The small molecule below binds the protein below.
Small molecule (SMILES): O=C(O)c1nc(Cc2ccc(Cl)c(Cl)c2)nc(O)c1O

Binding-site contacts:
Ligand atom C1 contacts residue HIS128 of chain 1.A at 4.1 Å.
Ligand atom C12 contacts residue MN1 of chain 1.B at 3.2 Å.
Ligand atom C10 contacts residue ALA127 of chain 1.A at 4.0 Å (hydrophobic).
Ligand atom C10 contacts residue MN1 of chain 1.C at 3.0 Å.
Ligand atom O1 contacts residue MN1 of chain 1.C at 2.2 Å.
Ligand atom O1 contacts residue GLU53 of chain 1.A at 3.6 Å (salt-bridge).
Ligand atom CL2 contacts residue LEU149 of chain 1.A at 3.8 Å.
Ligand atom C10 contacts residue MN1 of chain 1.B at 3.1 Å.
Ligand atom O1 contacts residue MN1 of chain 1.B at 2.1 Å.
Ligand atom C9 contacts residue MN1 of chain 1.B at 3.5 Å.
Ligand atom O1 contacts residue GLY19 of chain 1.A at 4.2 Å.
Ligand atom C11 contacts residue HIS128 of chain 1.A at 3.3 Å.
Ligand atom CL1 contacts residue LYS129 of chain 1.A at 3.9 Å.
Ligand atom C2 contacts residue HIS128 of chain 1.A at 4.1 Å.
Ligand atom O2 contacts residue HIS128 of chain 1.A at 2.7 Å (h-bond).
Ligand atom C4 contacts residue ALA127 of chain 1.A at 3.6 Å (hydrophobic).
Ligand atom C11 contacts residue ASP138 of chain 1.A at 4.1 Å.
Ligand atom O4 contacts residue GLU53 of chain 1.A at 2.9 Å (salt-bridge).
Ligand atom C5 contacts residue ALA127 of chain 1.A at 4.1 Å (hydrophobic).
Ligand atom C11 contacts residue MN1 of chain 1.C at 2.9 Å.
Ligand atom N2 contacts residue HIS128 of chain 1.A at 3.4 Å (h-bond).
Ligand atom C5 contacts residue HIS128 of chain 1.A at 4.0 Å.
Ligand atom O3 contacts residue ASP73 of chain 1.A at 4.1 Å.
Ligand atom O2 contacts residue MN1 of chain 1.C at 2.2 Å.
Ligand atom C11 contacts residue ARG146 of chain 1.A at 4.2 Å.
Ligand atom O4 contacts residue MN1 of chain 1.B at 2.2 Å.
Ligand atom C9 contacts residue ALA127 of chain 1.A at 4.1 Å (hydrophobic).
Ligand atom C12 contacts residue ASP73 of chain 1.A at 3.8 Å.
Ligand atom C11 contacts residue ALA127 of chain 1.A at 4.2 Å (hydrophobic).
Ligand atom O2 contacts residue ASP138 of chain 1.A at 2.8 Å (salt-bridge).
Ligand atom C4 contacts residue HIS128 of chain 1.A at 4.0 Å.
Ligand atom C3 contacts residue HIS128 of chain 1.A at 3.9 Å.
Ligand atom O4 contacts residue SER74 of chain 1.A at 4.0 Å.
Ligand atom O4 contacts residue ASP73 of chain 1.A at 3.0 Å (salt-bridge).
Ligand atom O1 contacts residue ASP73 of chain 1.A at 3.5 Å (salt-bridge).
Ligand atom C6 contacts residue HIS128 of chain 1.A at 4.0 Å.
Ligand atom O2 contacts residue ARG146 of chain 1.A at 3.1 Å (salt-bridge).
Ligand atom CL1 contacts residue HIS128 of chain 1.A at 3.9 Å.
Ligand atom C12 contacts residue GLU53 of chain 1.A at 4.0 Å.
Ligand atom O1 contacts residue ASP18 of chain 1.A at 3.0 Å (salt-bridge).

Sequence of chain 1.A:
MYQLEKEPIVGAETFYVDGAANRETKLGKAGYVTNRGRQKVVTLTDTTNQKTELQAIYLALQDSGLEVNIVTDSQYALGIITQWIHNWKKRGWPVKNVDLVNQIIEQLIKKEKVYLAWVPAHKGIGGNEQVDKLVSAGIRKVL